Sequence of chain 1.B:
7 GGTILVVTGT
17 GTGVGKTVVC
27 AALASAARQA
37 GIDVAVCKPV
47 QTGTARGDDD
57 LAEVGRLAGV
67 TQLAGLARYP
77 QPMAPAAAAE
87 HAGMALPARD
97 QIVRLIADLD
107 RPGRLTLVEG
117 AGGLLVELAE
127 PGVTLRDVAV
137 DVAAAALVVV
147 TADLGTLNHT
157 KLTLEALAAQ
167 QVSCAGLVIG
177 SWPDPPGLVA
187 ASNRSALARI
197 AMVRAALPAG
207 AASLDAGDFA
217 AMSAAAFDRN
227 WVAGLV

A protein and the small-molecule ligand that binds it are described below.
Small molecule (SMILES): O=C(O)Cc1ccc(C(=O)[C@@H]2CCC[C@H]2C(C(=O)O)C(=O)O)cc1

Sequence of chain 1.A:
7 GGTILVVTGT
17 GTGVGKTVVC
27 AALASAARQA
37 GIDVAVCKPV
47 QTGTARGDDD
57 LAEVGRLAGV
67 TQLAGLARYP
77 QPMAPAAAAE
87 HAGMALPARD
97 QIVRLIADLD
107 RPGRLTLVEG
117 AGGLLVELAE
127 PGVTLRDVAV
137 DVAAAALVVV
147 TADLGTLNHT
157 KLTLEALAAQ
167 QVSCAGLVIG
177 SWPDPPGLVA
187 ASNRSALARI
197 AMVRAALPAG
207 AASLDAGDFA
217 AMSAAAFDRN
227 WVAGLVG

Binding-site contacts:
Ligand atom O11 contacts residue SO41 of chain 1.L at 3.4 Å (h-bond).
Ligand atom O23 contacts residue GLY151 of chain 1.A at 3.3 Å.
Ligand atom O24 contacts residue LEU153 of chain 1.A at 3.0 Å (h-bond).
Ligand atom O13 contacts residue THR18 of chain 1.B at 2.7 Å (h-bond).
Ligand atom O13 contacts residue LYS22 of chain 1.B at 2.9 Å (salt-bridge).
Ligand atom O01 contacts residue THR48 of chain 1.B at 3.5 Å (h-bond).
Ligand atom O01 contacts residue GLY118 of chain 1.B at 3.3 Å (h-bond).
Ligand atom O14 contacts residue LYS44 of chain 1.B at 3.1 Å (salt-bridge).
Ligand atom C12 contacts residue GLY118 of chain 1.B at 3.5 Å.
Ligand atom O24 contacts residue GLY151 of chain 1.A at 2.9 Å (h-bond).
Ligand atom C05 contacts residue THR48 of chain 1.B at 3.7 Å.
Ligand atom C22 contacts residue LEU153 of chain 1.A at 3.6 Å (hydrophobic).
Ligand atom O13 contacts residue SO41 of chain 1.L at 3.3 Å (h-bond).
Ligand atom C21 contacts residue ALA80 of chain 1.B at 3.5 Å (hydrophobic).
Ligand atom C19 contacts residue PRO81 of chain 1.B at 3.6 Å (hydrophobic).
Ligand atom C17 contacts residue LEU150 of chain 1.A at 3.7 Å (hydrophobic).
Ligand atom O10 contacts residue GLN47 of chain 1.B at 3.0 Å (h-bond).
Ligand atom O10 contacts residue LYS44 of chain 1.B at 3.3 Å (salt-bridge).
Ligand atom O23 contacts residue ASN154 of chain 1.A at 3.0 Å (h-bond).
Ligand atom O11 contacts residue ASP56 of chain 1.B at 3.4 Å (salt-bridge).
Ligand atom O14 contacts residue GLY118 of chain 1.B at 3.1 Å (h-bond).
Ligand atom C12 contacts residue LYS22 of chain 1.B at 3.6 Å.
Ligand atom C18 contacts residue PRO81 of chain 1.B at 3.5 Å (hydrophobic).
Ligand atom C09 contacts residue ASP56 of chain 1.B at 3.5 Å.
Ligand atom O24 contacts residue THR152 of chain 1.A at 3.1 Å (h-bond).
Ligand atom C19 contacts residue VAL122 of chain 1.B at 3.5 Å (hydrophobic).
Ligand atom C03 contacts residue THR18 of chain 1.B at 3.3 Å.
Ligand atom C08 contacts residue THR18 of chain 1.B at 3.6 Å.
Ligand atom C12 contacts residue THR18 of chain 1.B at 3.5 Å.
Ligand atom C04 contacts residue THR48 of chain 1.B at 3.4 Å.
Ligand atom C12 contacts residue SO41 of chain 1.L at 3.5 Å.
Ligand atom C22 contacts residue GLY151 of chain 1.A at 3.4 Å.
Ligand atom C19 contacts residue ALA80 of chain 1.B at 3.5 Å (hydrophobic).
Ligand atom O13 contacts residue GLY118 of chain 1.B at 3.1 Å (h-bond).
Ligand atom O01 contacts residue ALA117 of chain 1.B at 3.6 Å.
Ligand atom C08 contacts residue SO41 of chain 1.L at 3.6 Å.
Ligand atom O14 contacts residue ALA117 of chain 1.B at 3.5 Å.
Ligand atom O14 contacts residue LYS22 of chain 1.B at 3.6 Å (salt-bridge).
Ligand atom C07 contacts residue THR48 of chain 1.B at 3.6 Å.
Ligand atom O10 contacts residue ASP56 of chain 1.B at 2.8 Å (salt-bridge).